A protein and the small-molecule ligand that binds it are described below.
Small molecule (SMILES): Nc1ccn([C@H]2C[C@H](O)[C@@H](COP(=O)(O)O)O2)c(=O)n1

Sequence of chain 1.J:
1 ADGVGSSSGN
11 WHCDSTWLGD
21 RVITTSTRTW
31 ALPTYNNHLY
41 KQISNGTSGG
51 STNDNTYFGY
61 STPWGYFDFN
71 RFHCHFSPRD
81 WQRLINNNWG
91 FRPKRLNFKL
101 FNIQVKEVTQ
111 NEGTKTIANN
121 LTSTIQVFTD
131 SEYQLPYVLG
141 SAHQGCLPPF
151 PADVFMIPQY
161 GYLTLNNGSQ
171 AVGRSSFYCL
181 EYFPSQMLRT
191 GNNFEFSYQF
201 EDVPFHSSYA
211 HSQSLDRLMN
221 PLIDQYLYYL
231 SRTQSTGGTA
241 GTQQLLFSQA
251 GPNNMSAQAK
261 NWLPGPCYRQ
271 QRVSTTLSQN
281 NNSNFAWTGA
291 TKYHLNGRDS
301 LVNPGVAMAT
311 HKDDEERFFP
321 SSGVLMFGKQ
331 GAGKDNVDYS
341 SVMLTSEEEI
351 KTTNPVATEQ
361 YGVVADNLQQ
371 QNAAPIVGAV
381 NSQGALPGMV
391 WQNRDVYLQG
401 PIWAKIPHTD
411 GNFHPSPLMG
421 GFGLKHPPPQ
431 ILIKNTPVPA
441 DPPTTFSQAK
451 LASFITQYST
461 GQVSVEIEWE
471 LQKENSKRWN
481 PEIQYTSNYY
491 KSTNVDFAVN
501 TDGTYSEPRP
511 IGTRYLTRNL

Binding-site contacts:
Ligand atom C5' contacts residue PRO204 of chain 1.J at 4.3 Å (hydrophobic).
Ligand atom N1 contacts residue ARG92 of chain 1.J at 4.0 Å.
Ligand atom C5 contacts residue PHE205 of chain 1.J at 4.2 Å (hydrophobic).
Ligand atom C5' contacts residue ASP202 of chain 1.J at 4.0 Å.
Ligand atom C2' contacts residue DA1 of chain 1.BC at 3.3 Å.
Ligand atom O4' contacts residue VAL203 of chain 1.J at 3.6 Å.
Ligand atom O3' contacts residue DA1 of chain 1.BC at 1.6 Å.
Ligand atom C4' contacts residue VAL203 of chain 1.J at 4.2 Å (hydrophobic).
Ligand atom C3' contacts residue DA1 of chain 1.BC at 2.6 Å.
Ligand atom C2 contacts residue ARG92 of chain 1.J at 4.3 Å.
Ligand atom C2' contacts residue PRO204 of chain 1.J at 4.3 Å (hydrophobic).
Ligand atom O5' contacts residue ASP202 of chain 1.J at 4.4 Å.
Ligand atom C1' contacts residue VAL203 of chain 1.J at 4.1 Å (hydrophobic).
Ligand atom O4' contacts residue PRO204 of chain 1.J at 3.6 Å (h-bond).
Ligand atom C4' contacts residue DA1 of chain 1.BC at 3.9 Å.
Ligand atom C4' contacts residue PRO204 of chain 1.J at 3.6 Å (hydrophobic).
Ligand atom C6 contacts residue ARG92 of chain 1.J at 4.0 Å.
Ligand atom C6 contacts residue PHE205 of chain 1.J at 4.4 Å (hydrophobic).
Ligand atom O4' contacts residue ARG92 of chain 1.J at 4.2 Å.
Ligand atom C1' contacts residue PRO204 of chain 1.J at 3.7 Å (hydrophobic).
Ligand atom C5 contacts residue ARG92 of chain 1.J at 4.3 Å.
Ligand atom C1' contacts residue ARG92 of chain 1.J at 4.4 Å.
Ligand atom C4 contacts residue ARG92 of chain 1.J at 4.4 Å.